Sequence of chain 1.B:
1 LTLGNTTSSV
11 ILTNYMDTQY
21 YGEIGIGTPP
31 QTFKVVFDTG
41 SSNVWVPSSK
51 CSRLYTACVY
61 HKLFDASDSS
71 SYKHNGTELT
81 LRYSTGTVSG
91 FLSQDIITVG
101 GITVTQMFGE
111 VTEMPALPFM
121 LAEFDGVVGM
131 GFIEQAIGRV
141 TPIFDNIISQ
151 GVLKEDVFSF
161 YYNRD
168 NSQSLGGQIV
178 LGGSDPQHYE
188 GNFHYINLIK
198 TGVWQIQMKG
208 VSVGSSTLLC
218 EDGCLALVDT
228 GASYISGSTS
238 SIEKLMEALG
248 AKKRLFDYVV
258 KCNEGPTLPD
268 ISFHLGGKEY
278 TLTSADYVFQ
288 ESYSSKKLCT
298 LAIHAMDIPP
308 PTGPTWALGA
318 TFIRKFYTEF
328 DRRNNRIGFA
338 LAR

The protein below binds the small molecule below.
Small molecule (SMILES): CC[C@H](C[C@H](O)[C@@H](N)CN1CC(=O)N(c2ccccc2Cl)CC1(C)C)C(=O)NC1[C@@H]2CC3C[C@H]1CC(O)(C3)C2

Binding-site contacts:
Ligand atom C33 contacts residue ASP226 of chain 1.B at 3.8 Å.
Ligand atom C37 contacts residue LEU224 of chain 1.B at 3.5 Å (hydrophobic).
Ligand atom C21 contacts residue GLY228 of chain 1.B at 3.6 Å.
Ligand atom C39 contacts residue LEU224 of chain 1.B at 3.8 Å (hydrophobic).
Ligand atom N16 contacts residue GLY228 of chain 1.B at 3.1 Å (h-bond).
Ligand atom O38 contacts residue GLY40 of chain 1.B at 3.1 Å.
Ligand atom CL contacts residue PHE124 of chain 1.B at 3.7 Å.
Ligand atom N12 contacts residue GLY40 of chain 1.B at 3.1 Å (h-bond).
Ligand atom O36 contacts residue SER84 of chain 1.B at 3.1 Å (h-bond).
Ligand atom C9 contacts residue GLY40 of chain 1.B at 3.7 Å.
Ligand atom C21 contacts residue PHE124 of chain 1.B at 3.9 Å (hydrophobic).
Ligand atom C35 contacts residue GLY40 of chain 1.B at 3.8 Å.
Ligand atom O11 contacts residue ILE137 of chain 1.B at 3.6 Å.
Ligand atom C24 contacts residue VAL127 of chain 1.B at 3.8 Å (hydrophobic).
Ligand atom C34 contacts residue GLY40 of chain 1.B at 3.4 Å.
Ligand atom O31 contacts residue THR85 of chain 1.B at 2.9 Å (h-bond).
Ligand atom C15 contacts residue ASP38 of chain 1.B at 3.5 Å.
Ligand atom O36 contacts residue TYR83 of chain 1.B at 3.4 Å.
Ligand atom C7 contacts residue GLN135 of chain 1.B at 3.7 Å.
Ligand atom C13 contacts residue ASP38 of chain 1.B at 3.6 Å.
Ligand atom C28 contacts residue GLN19 of chain 1.B at 3.7 Å.
Ligand atom N16 contacts residue ASP38 of chain 1.B at 2.8 Å (salt-bridge).
Ligand atom C9 contacts residue GLN135 of chain 1.B at 3.8 Å.
Ligand atom CL contacts residue PHE119 of chain 1.B at 3.5 Å.
Ligand atom C19 contacts residue THR85 of chain 1.B at 3.5 Å.
Ligand atom C8 contacts residue GLN135 of chain 1.B at 3.6 Å.
Ligand atom CL contacts residue PRO118 of chain 1.B at 3.6 Å.
Ligand atom N17 contacts residue GLY228 of chain 1.B at 3.4 Å (h-bond).
Ligand atom C39 contacts residue ILE305 of chain 1.B at 3.8 Å (hydrophobic).
Ligand atom O38 contacts residue ASP38 of chain 1.B at 2.6 Å (salt-bridge).
Ligand atom C22 contacts residue GLY228 of chain 1.B at 3.8 Å.
Ligand atom C23 contacts residue ASP38 of chain 1.B at 3.6 Å.
Ligand atom C14 contacts residue ASP38 of chain 1.B at 3.7 Å.
Ligand atom C5 contacts residue ARG82 of chain 1.B at 3.3 Å.
Ligand atom O31 contacts residue PRO118 of chain 1.B at 3.8 Å.
Ligand atom C23 contacts residue GLY228 of chain 1.B at 3.7 Å.
Ligand atom C30 contacts residue PHE124 of chain 1.B at 3.7 Å (hydrophobic).
Ligand atom O38 contacts residue SER41 of chain 1.B at 3.5 Å (h-bond).
Ligand atom N16 contacts residue ASP226 of chain 1.B at 3.0 Å (salt-bridge).
Ligand atom C18 contacts residue THR85 of chain 1.B at 3.2 Å.